Binding-site contacts:
Ligand atom C26 contacts residue VAL86 of chain 1.A at 3.6 Å (hydrophobic).
Ligand atom C19 contacts residue GLY30 of chain 1.A at 3.6 Å.
Ligand atom F16 contacts residue LYS34 of chain 1.A at 3.2 Å.
Ligand atom C26 contacts residue GLU103 of chain 1.A at 3.6 Å.
Ligand atom C13 contacts residue VAL35 of chain 1.A at 3.3 Å (hydrophobic).
Ligand atom C24 contacts residue MET155 of chain 1.A at 3.7 Å (hydrophobic).
Ligand atom C19 contacts residue GLY33 of chain 1.A at 3.7 Å.
Ligand atom C07 contacts residue LYS53 of chain 1.A at 3.8 Å.
Ligand atom F17 contacts residue LEU55 of chain 1.A at 3.3 Å.
Ligand atom C04 contacts residue MET155 of chain 1.A at 3.3 Å (hydrophobic).
Ligand atom F16 contacts residue LEU55 of chain 1.A at 3.2 Å.
Ligand atom F17 contacts residue GLY33 of chain 1.A at 3.1 Å.
Ligand atom C28 contacts residue LEU105 of chain 1.A at 3.8 Å (hydrophobic).
Ligand atom N27 contacts residue ALA51 of chain 1.A at 3.5 Å.
Ligand atom F18 contacts residue LEU55 of chain 1.A at 3.2 Å.
Ligand atom C02 contacts residue LEU105 of chain 1.A at 3.4 Å (hydrophobic).
Ligand atom C15 contacts residue LEU55 of chain 1.A at 3.5 Å (hydrophobic).
Ligand atom C09 contacts residue VAL35 of chain 1.A at 3.7 Å (hydrophobic).
Ligand atom C28 contacts residue ALA51 of chain 1.A at 3.6 Å (hydrophobic).
Ligand atom C20 contacts residue LYS171 of chain 1.A at 3.3 Å.
Ligand atom N01 contacts residue TYR104 of chain 1.A at 3.7 Å.
Ligand atom F18 contacts residue LYS171 of chain 1.A at 3.2 Å.
Ligand atom C12 contacts residue VAL35 of chain 1.A at 3.8 Å (hydrophobic).
Ligand atom N27 contacts residue LEU105 of chain 1.A at 3.8 Å.
Ligand atom N01 contacts residue ALA51 of chain 1.A at 3.7 Å.
Ligand atom F17 contacts residue TYR32 of chain 1.A at 3.3 Å.
Ligand atom N27 contacts residue GLU103 of chain 1.A at 2.6 Å (salt-bridge).
Ligand atom O10 contacts residue VAL35 of chain 1.A at 3.4 Å.
Ligand atom C28 contacts residue GLU103 of chain 1.A at 3.6 Å.
Ligand atom N01 contacts residue LEU105 of chain 1.A at 2.9 Å (h-bond).
Ligand atom F16 contacts residue VAL35 of chain 1.A at 3.6 Å.
Ligand atom N05 contacts residue MET155 of chain 1.A at 3.4 Å (h-bond).
Ligand atom N03 contacts residue MET155 of chain 1.A at 3.6 Å.
Ligand atom C06 contacts residue MET155 of chain 1.A at 3.5 Å (hydrophobic).
Ligand atom O10 contacts residue LYS53 of chain 1.A at 3.0 Å (salt-bridge).
Ligand atom C20 contacts residue LYS29 of chain 1.A at 3.4 Å.
Ligand atom C21 contacts residue LYS171 of chain 1.A at 3.4 Å.
Ligand atom F16 contacts residue GLY33 of chain 1.A at 3.6 Å.
Ligand atom C02 contacts residue LEU27 of chain 1.A at 3.8 Å (hydrophobic).
Ligand atom C20 contacts residue GLY30 of chain 1.A at 3.4 Å.

Sequence of chain 1.A:
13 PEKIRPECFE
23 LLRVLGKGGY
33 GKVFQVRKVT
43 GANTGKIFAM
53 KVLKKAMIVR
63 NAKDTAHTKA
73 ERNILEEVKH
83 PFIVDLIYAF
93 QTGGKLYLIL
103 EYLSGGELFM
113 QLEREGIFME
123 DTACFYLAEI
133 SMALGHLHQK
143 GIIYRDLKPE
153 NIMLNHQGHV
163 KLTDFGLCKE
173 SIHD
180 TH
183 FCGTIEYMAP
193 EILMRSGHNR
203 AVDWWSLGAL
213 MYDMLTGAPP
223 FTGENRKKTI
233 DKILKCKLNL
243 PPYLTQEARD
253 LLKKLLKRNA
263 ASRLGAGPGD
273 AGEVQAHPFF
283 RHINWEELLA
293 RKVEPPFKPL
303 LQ

The protein below binds the small molecule below.
Small molecule (SMILES): O=C(Nc1cccc(C(F)(F)F)c1)C1CCN(c2ncnc3[nH]cnc23)CC1